Sequence of chain 1.A:
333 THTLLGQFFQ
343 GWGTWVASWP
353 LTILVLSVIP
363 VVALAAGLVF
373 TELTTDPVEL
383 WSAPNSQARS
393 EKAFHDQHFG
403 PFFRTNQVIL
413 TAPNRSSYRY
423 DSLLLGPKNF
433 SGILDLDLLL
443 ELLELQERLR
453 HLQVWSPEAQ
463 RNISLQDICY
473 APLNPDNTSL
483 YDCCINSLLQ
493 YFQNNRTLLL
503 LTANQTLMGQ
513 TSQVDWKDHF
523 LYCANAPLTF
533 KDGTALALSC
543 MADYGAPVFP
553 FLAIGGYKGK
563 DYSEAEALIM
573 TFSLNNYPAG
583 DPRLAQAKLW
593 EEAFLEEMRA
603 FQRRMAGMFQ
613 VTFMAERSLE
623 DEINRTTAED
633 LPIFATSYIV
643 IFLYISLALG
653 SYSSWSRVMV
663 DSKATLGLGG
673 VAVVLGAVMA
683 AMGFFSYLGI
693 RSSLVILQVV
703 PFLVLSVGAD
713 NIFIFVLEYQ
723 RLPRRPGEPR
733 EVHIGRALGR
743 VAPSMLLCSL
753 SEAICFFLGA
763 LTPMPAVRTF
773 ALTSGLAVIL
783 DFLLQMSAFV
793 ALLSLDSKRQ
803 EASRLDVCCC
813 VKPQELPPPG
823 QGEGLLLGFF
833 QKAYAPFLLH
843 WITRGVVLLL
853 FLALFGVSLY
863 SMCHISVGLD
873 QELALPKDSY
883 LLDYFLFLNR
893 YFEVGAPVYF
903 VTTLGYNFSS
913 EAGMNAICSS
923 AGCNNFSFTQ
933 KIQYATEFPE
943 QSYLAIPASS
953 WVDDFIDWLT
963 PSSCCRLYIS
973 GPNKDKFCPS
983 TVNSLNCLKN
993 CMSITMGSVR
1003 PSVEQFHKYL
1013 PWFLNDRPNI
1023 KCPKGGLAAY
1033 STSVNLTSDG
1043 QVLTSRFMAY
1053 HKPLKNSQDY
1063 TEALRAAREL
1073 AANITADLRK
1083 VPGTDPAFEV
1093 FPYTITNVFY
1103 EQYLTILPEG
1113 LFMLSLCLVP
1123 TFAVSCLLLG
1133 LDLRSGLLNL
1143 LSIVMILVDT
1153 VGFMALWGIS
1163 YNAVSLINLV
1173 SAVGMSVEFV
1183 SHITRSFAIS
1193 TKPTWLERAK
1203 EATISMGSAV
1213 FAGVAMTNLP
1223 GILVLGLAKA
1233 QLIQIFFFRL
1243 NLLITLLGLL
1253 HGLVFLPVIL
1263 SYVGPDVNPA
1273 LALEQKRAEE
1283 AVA

Binding-site contacts:
Ligand atom C5 contacts residue ASN497 of chain 1.A at 3.4 Å.
Ligand atom C6 contacts residue LEU500 of chain 1.A at 4.1 Å (hydrophobic).
Ligand atom C4 contacts residue ASN497 of chain 1.A at 4.1 Å.
Ligand atom O5 contacts residue LEU500 of chain 1.A at 4.0 Å.
Ligand atom C3 contacts residue ASN497 of chain 1.A at 3.8 Å.
Ligand atom O5 contacts residue THR499 of chain 1.A at 3.7 Å.
Ligand atom N2 contacts residue ASN497 of chain 1.A at 3.0 Å (h-bond).
Ligand atom O5 contacts residue ASN497 of chain 1.A at 2.4 Å (h-bond).
Ligand atom C1 contacts residue THR499 of chain 1.A at 4.2 Å.
Ligand atom C5 contacts residue THR499 of chain 1.A at 3.4 Å.
Ligand atom C1 contacts residue ASN497 of chain 1.A at 1.4 Å.
Ligand atom C6 contacts residue THR499 of chain 1.A at 3.6 Å.
Ligand atom C7 contacts residue ASN497 of chain 1.A at 4.2 Å.
Ligand atom C2 contacts residue ASN497 of chain 1.A at 2.6 Å.

The protein below binds the small molecule below.
Small molecule (SMILES): CC(=O)N[C@H]1[C@@H](O[C@H]2[C@H](O)[C@@H](NC(C)=O)CO[C@@H]2CO)O[C@H](CO)[C@@H](O)[C@@H]1O